Binding-site contacts:
Ligand atom C5 contacts residue ILE120 of chain 1.A at 3.8 Å (hydrophobic).
Ligand atom O23 contacts residue SER225 of chain 1.A at 2.8 Å (h-bond).
Ligand atom N11 contacts residue LEU218 of chain 1.A at 3.6 Å.
Ligand atom C17 contacts residue PHE193 of chain 1.A at 3.7 Å (hydrophobic).
Ligand atom O1 contacts residue LYS224 of chain 1.A at 2.4 Å (salt-bridge).
Ligand atom N9 contacts residue ASN118 of chain 1.A at 3.4 Å (h-bond).
Ligand atom C10 contacts residue ARG258 of chain 1.A at 3.8 Å.
Ligand atom C17 contacts residue LYS224 of chain 1.A at 3.7 Å.
Ligand atom C16 contacts residue LYS224 of chain 1.A at 3.5 Å.
Ligand atom C19 contacts residue GLY192 of chain 1.A at 3.6 Å.
Ligand atom N11 contacts residue ASN118 of chain 1.A at 3.0 Å (h-bond).
Ligand atom C7 contacts residue ARG258 of chain 1.A at 3.8 Å.
Ligand atom C12 contacts residue ARG258 of chain 1.A at 3.6 Å.
Ligand atom N14 contacts residue PHE193 of chain 1.A at 3.1 Å.
Ligand atom N4 contacts residue MET142 of chain 1.A at 3.8 Å.
Ligand atom N8 contacts residue ARG258 of chain 1.A at 3.5 Å (salt-bridge).
Ligand atom O1 contacts residue PHE193 of chain 1.A at 3.5 Å.
Ligand atom C15 contacts residue LYS224 of chain 1.A at 3.5 Å.
Ligand atom C21 contacts residue SER225 of chain 1.A at 3.5 Å.
Ligand atom C20 contacts residue LYS224 of chain 1.A at 3.5 Å.
Ligand atom C10 contacts residue PHE193 of chain 1.A at 3.7 Å (hydrophobic).
Ligand atom N8 contacts residue ASP99 of chain 1.A at 3.4 Å (salt-bridge).
Ligand atom N11 contacts residue ASP188 of chain 1.A at 2.7 Å (salt-bridge).
Ligand atom C7 contacts residue ASP188 of chain 1.A at 3.2 Å.
Ligand atom N9 contacts residue ILE120 of chain 1.A at 3.6 Å.
Ligand atom C18 contacts residue LYS224 of chain 1.A at 3.5 Å.
Ligand atom N6 contacts residue PHE193 of chain 1.A at 3.4 Å.
Ligand atom O23 contacts residue LYS224 of chain 1.A at 3.5 Å.
Ligand atom C2 contacts residue LYS224 of chain 1.A at 3.6 Å.
Ligand atom O1 contacts residue GLY220 of chain 1.A at 3.4 Å (h-bond).
Ligand atom C3 contacts residue PHE193 of chain 1.A at 3.6 Å (hydrophobic).
Ligand atom C2 contacts residue PHE193 of chain 1.A at 3.7 Å (hydrophobic).
Ligand atom N6 contacts residue ARG258 of chain 1.A at 3.6 Å (salt-bridge).
Ligand atom C19 contacts residue LYS224 of chain 1.A at 3.7 Å.
Ligand atom N6 contacts residue LYS224 of chain 1.A at 3.5 Å (salt-bridge).
Ligand atom O22 contacts residue SER225 of chain 1.A at 2.9 Å (h-bond).
Ligand atom C5 contacts residue ARG258 of chain 1.A at 3.6 Å.
Ligand atom N4 contacts residue ASP188 of chain 1.A at 2.8 Å (salt-bridge).
Ligand atom C3 contacts residue ARG258 of chain 1.A at 3.5 Å.
Ligand atom N9 contacts residue ARG258 of chain 1.A at 3.7 Å.

Sequence of chain 1.A:
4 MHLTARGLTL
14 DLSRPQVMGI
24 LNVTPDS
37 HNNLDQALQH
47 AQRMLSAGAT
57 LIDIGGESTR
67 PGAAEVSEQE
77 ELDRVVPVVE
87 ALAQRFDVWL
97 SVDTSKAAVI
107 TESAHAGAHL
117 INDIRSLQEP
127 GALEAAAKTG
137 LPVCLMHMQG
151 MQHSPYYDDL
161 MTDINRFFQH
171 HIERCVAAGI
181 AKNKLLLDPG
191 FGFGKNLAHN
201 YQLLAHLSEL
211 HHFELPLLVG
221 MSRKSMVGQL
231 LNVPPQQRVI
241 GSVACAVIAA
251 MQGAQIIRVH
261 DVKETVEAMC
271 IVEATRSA

This protein binds this small molecule.
Small molecule (SMILES): Nc1nc(O)c2nc(CNc3ccc(C(=O)O)cc3)cnc2n1